Sequence of chain 1.C:
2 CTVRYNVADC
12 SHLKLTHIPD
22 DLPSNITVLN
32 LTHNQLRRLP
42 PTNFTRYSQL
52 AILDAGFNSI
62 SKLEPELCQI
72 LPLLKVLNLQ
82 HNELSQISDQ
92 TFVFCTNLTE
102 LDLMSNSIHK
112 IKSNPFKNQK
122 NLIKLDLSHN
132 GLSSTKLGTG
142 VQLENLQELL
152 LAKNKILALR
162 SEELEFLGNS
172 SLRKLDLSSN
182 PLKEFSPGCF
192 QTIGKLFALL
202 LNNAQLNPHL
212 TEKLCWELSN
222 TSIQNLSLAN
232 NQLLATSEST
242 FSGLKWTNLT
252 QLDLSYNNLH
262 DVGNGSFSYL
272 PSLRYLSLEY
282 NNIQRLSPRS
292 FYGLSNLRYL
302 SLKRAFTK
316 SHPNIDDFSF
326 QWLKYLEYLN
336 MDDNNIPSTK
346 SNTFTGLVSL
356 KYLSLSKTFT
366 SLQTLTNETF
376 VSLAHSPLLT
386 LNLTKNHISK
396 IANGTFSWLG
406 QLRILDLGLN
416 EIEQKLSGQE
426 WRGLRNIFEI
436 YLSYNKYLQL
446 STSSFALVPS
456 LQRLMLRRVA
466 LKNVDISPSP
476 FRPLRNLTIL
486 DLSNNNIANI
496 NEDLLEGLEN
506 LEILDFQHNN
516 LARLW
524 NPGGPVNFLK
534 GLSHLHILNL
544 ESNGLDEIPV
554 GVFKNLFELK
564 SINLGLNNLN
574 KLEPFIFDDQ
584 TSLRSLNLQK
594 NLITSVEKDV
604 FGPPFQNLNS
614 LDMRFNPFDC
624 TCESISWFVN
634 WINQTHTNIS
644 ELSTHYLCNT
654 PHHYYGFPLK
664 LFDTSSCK

This small molecule binds to this protein.
Small molecule (SMILES): CC(=O)N[C@H]1[C@@H](O[C@H]2[C@H](O)[C@@H](NC(C)=O)CO[C@@H]2CO)O[C@H](CO)[C@@H](O)[C@@H]1O

Binding-site contacts:
Ligand atom C8 contacts residue TYR276 of chain 1.C at 3.1 Å (hydrophobic).
Ligand atom C2 contacts residue ASN226 of chain 1.C at 2.4 Å.
Ligand atom C7 contacts residue GLN225 of chain 1.C at 3.9 Å.
Ligand atom C4 contacts residue ASN226 of chain 1.C at 4.1 Å.
Ligand atom O6 contacts residue ASN226 of chain 1.C at 2.6 Å (h-bond).
Ligand atom N2 contacts residue THR251 of chain 1.C at 4.3 Å.
Ligand atom C1 contacts residue ASN226 of chain 1.C at 1.4 Å.
Ligand atom O7 contacts residue GLN225 of chain 1.C at 3.7 Å.
Ligand atom C6 contacts residue ASN226 of chain 1.C at 3.0 Å.
Ligand atom C8 contacts residue THR251 of chain 1.C at 3.2 Å.
Ligand atom C1 contacts residue GLN252 of chain 1.C at 3.5 Å.
Ligand atom O5 contacts residue GLN252 of chain 1.C at 3.1 Å (h-bond).
Ligand atom N2 contacts residue ASN226 of chain 1.C at 2.7 Å (h-bond).
Ligand atom C7 contacts residue TYR276 of chain 1.C at 4.4 Å (hydrophobic).
Ligand atom C7 contacts residue THR251 of chain 1.C at 4.2 Å.
Ligand atom N2 contacts residue GLN225 of chain 1.C at 4.4 Å.
Ligand atom C3 contacts residue ASN226 of chain 1.C at 3.8 Å.
Ligand atom O6 contacts residue GLN252 of chain 1.C at 4.1 Å.
Ligand atom C5 contacts residue ASN226 of chain 1.C at 3.2 Å.
Ligand atom O3 contacts residue ARG174 of chain 1.C at 3.4 Å (salt-bridge).
Ligand atom C7 contacts residue ASN226 of chain 1.C at 3.8 Å.
Ligand atom C8 contacts residue GLN225 of chain 1.C at 4.4 Å.
Ligand atom O5 contacts residue ASN226 of chain 1.C at 2.4 Å (h-bond).
Ligand atom C8 contacts residue ASN226 of chain 1.C at 4.2 Å.
Ligand atom C5 contacts residue GLN252 of chain 1.C at 4.4 Å.